This protein binds this small molecule.
Small molecule (SMILES): CC(=O)N[C@@H]1[C@@H](O)[C@H](O)[C@@H](CO)O[C@H]1O

Binding-site contacts:
Ligand atom C1 contacts residue ASN161 of chain 1.B at 1.4 Å.
Ligand atom C8 contacts residue ASN161 of chain 1.B at 4.3 Å.
Ligand atom C3 contacts residue ASN161 of chain 1.B at 3.8 Å.
Ligand atom O5 contacts residue ASN161 of chain 1.B at 2.4 Å (h-bond).
Ligand atom N2 contacts residue ASN161 of chain 1.B at 2.8 Å (h-bond).
Ligand atom O7 contacts residue ASN161 of chain 1.B at 3.1 Å.
Ligand atom C4 contacts residue ASN161 of chain 1.B at 4.3 Å.
Ligand atom C2 contacts residue ASN161 of chain 1.B at 2.5 Å.
Ligand atom C1 contacts residue GLU129 of chain 1.B at 3.8 Å.
Ligand atom C5 contacts residue ASN161 of chain 1.B at 3.7 Å.
Ligand atom O6 contacts residue ASN160 of chain 1.B at 4.2 Å.
Ligand atom C7 contacts residue ASN161 of chain 1.B at 3.2 Å.

Sequence of chain 1.B:
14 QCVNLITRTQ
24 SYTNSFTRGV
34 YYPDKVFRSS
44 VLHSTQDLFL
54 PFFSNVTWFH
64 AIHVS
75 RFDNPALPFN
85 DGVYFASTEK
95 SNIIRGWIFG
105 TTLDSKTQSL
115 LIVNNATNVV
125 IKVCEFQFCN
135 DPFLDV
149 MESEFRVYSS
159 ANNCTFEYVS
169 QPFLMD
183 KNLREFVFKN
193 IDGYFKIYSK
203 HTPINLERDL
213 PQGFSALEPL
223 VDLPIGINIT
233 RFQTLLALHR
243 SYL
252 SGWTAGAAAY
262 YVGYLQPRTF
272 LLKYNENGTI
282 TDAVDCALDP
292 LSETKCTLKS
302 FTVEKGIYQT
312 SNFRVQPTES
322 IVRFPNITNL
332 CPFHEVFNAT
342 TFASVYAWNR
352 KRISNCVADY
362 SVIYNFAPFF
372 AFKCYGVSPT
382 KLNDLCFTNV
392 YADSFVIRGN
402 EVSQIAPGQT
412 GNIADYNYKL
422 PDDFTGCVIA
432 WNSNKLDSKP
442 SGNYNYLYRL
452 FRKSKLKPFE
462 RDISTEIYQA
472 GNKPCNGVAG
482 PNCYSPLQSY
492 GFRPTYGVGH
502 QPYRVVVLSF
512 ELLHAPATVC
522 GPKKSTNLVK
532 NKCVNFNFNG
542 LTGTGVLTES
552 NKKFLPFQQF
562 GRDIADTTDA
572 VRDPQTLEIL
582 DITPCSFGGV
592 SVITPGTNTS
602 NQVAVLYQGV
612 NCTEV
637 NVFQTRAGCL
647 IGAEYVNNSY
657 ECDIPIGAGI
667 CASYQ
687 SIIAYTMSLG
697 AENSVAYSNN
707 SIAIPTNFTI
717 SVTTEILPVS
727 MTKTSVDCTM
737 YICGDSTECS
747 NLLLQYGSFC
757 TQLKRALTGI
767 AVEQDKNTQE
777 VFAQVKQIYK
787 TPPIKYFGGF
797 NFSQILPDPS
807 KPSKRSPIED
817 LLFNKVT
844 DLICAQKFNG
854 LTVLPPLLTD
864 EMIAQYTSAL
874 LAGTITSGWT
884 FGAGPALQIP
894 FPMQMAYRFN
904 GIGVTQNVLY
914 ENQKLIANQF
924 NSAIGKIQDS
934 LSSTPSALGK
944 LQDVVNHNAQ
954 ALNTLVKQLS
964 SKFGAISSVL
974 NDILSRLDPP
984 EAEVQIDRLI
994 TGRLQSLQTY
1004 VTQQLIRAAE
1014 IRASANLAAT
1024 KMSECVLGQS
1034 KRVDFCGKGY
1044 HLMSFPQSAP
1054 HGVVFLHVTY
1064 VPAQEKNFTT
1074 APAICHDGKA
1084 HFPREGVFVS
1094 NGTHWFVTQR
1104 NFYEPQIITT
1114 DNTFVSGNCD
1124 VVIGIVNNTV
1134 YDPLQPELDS